A protein and the small-molecule ligand that binds it are described below.
Small molecule (SMILES): N[C@@H](Cc1c[nH]c2ccccc12)C(=O)O

Binding-site contacts:
Ligand atom C contacts residue ARG221 of chain 1.A at 3.7 Å.
Ligand atom CB contacts residue THR369 of chain 1.A at 3.4 Å.
Ligand atom CD2 contacts residue SER253 of chain 1.A at 3.7 Å.
Ligand atom OXT contacts residue GLY368 of chain 1.A at 3.3 Å.
Ligand atom CA contacts residue THR369 of chain 1.A at 3.3 Å.
Ligand atom N contacts residue SER253 of chain 1.A at 3.8 Å.
Ligand atom N contacts residue THR369 of chain 1.A at 2.7 Å (h-bond).
Ligand atom NE1 contacts residue ALA254 of chain 1.A at 3.9 Å.
Ligand atom CE2 contacts residue CYN1 of chain 1.C at 3.8 Å.
Ligand atom CE2 contacts residue ALA254 of chain 1.A at 3.6 Å (hydrophobic).
Ligand atom O contacts residue ARG221 of chain 1.A at 2.9 Å (salt-bridge).
Ligand atom CD1 contacts residue CYN1 of chain 1.C at 2.9 Å.
Ligand atom NE1 contacts residue CYN1 of chain 1.C at 3.2 Å (h-bond).
Ligand atom CE3 contacts residue LEU224 of chain 1.A at 3.7 Å (hydrophobic).
Ligand atom CE3 contacts residue SER253 of chain 1.A at 3.6 Å.
Ligand atom O contacts residue ILE344 of chain 1.A at 3.7 Å.
Ligand atom C contacts residue THR369 of chain 1.A at 3.6 Å.
Ligand atom CH2 contacts residue TYR116 of chain 1.A at 3.7 Å (hydrophobic).
Ligand atom CE3 contacts residue GLY252 of chain 1.A at 3.1 Å.
Ligand atom CG contacts residue PHE153 of chain 1.A at 3.5 Å (hydrophobic).
Ligand atom OXT contacts residue ARG221 of chain 1.A at 3.4 Å (salt-bridge).
Ligand atom O contacts residue PHE216 of chain 1.A at 3.8 Å.
Ligand atom CZ2 contacts residue TYR116 of chain 1.A at 3.7 Å (hydrophobic).
Ligand atom CA contacts residue CYN1 of chain 1.C at 3.7 Å.
Ligand atom CZ3 contacts residue SER253 of chain 1.A at 3.6 Å.
Ligand atom NE1 contacts residue PHE153 of chain 1.A at 3.3 Å.
Ligand atom CD2 contacts residue PHE153 of chain 1.A at 3.6 Å (hydrophobic).
Ligand atom CD1 contacts residue HEM1 of chain 1.D at 3.7 Å.
Ligand atom CZ3 contacts residue GLY252 of chain 1.A at 3.5 Å.
Ligand atom CH2 contacts residue VAL120 of chain 1.A at 3.7 Å (hydrophobic).
Ligand atom CZ3 contacts residue LEU224 of chain 1.A at 3.8 Å (hydrophobic).
Ligand atom CG contacts residue CYN1 of chain 1.C at 3.4 Å.
Ligand atom CE2 contacts residue PHE153 of chain 1.A at 3.4 Å (hydrophobic).
Ligand atom CD2 contacts residue CYN1 of chain 1.C at 3.9 Å.
Ligand atom CZ2 contacts residue ALA254 of chain 1.A at 3.6 Å (hydrophobic).
Ligand atom CD1 contacts residue PHE153 of chain 1.A at 3.4 Å (hydrophobic).
Ligand atom N contacts residue HEM1 of chain 1.D at 3.0 Å (h-bond).
Ligand atom N contacts residue CYN1 of chain 1.C at 3.1 Å (h-bond).
Ligand atom CA contacts residue HEM1 of chain 1.D at 3.7 Å.
Ligand atom OXT contacts residue THR369 of chain 1.A at 2.8 Å (h-bond).

Sequence of chain 1.A:
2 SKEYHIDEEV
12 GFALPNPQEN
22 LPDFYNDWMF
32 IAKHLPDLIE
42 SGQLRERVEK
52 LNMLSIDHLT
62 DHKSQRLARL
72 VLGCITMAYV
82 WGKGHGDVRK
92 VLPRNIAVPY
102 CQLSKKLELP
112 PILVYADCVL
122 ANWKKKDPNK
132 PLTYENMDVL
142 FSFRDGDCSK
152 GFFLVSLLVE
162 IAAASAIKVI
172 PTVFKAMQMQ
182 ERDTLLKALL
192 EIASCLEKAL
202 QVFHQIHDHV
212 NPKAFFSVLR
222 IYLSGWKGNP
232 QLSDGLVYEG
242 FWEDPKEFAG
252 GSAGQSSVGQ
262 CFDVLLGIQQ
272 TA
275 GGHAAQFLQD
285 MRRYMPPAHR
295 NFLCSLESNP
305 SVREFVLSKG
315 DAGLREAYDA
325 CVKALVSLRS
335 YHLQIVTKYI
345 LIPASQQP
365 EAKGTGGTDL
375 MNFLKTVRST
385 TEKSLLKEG